Sequence of chain 16.B:
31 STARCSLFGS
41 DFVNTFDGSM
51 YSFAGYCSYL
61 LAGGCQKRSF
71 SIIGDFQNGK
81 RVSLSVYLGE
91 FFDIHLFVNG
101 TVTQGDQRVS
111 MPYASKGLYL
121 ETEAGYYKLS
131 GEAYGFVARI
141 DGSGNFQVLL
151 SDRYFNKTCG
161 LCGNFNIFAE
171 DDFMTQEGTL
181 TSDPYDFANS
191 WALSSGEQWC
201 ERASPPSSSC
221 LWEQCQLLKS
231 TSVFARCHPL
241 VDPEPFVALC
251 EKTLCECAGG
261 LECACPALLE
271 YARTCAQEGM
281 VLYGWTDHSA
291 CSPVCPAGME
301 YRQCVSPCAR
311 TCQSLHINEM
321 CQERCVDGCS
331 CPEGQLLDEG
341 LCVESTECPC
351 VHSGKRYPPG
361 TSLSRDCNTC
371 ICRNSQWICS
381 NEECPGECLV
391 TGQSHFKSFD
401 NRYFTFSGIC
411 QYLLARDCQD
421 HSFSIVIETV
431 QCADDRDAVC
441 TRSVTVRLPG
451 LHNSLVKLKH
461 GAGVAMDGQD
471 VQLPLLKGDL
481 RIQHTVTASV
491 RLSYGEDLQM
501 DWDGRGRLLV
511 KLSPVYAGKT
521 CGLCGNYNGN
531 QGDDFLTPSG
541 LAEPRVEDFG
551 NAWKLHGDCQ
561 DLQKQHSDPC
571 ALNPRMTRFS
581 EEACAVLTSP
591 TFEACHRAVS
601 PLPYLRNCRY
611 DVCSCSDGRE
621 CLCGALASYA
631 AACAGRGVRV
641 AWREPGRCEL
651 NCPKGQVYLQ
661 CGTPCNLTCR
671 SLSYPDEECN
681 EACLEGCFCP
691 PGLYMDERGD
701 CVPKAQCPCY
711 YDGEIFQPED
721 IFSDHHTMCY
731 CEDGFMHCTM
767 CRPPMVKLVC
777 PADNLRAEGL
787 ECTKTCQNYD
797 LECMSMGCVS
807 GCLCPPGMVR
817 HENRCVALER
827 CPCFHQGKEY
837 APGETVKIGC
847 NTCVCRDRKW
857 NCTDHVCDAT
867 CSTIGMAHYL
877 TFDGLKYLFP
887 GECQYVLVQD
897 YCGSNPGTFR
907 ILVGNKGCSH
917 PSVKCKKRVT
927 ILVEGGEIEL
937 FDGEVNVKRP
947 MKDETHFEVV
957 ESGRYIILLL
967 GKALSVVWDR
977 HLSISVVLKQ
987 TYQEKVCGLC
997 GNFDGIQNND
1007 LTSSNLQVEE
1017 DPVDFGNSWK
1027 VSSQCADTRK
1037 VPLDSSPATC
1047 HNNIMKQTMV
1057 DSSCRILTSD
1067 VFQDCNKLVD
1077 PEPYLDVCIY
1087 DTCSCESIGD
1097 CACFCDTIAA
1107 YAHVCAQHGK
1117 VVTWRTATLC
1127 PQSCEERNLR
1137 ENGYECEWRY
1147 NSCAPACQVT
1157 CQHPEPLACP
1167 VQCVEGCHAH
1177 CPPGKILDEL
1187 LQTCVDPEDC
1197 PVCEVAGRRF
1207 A

Binding-site contacts:
Ligand atom O7 contacts residue ASN1147 of chain 16.B at 3.9 Å.
Ligand atom C2 contacts residue ASN1147 of chain 16.B at 2.5 Å.
Ligand atom C1 contacts residue ASN1147 of chain 16.B at 1.4 Å.
Ligand atom C3 contacts residue ASN1147 of chain 16.B at 3.8 Å.
Ligand atom C7 contacts residue ASN1147 of chain 16.B at 3.1 Å.
Ligand atom C5 contacts residue ASN1147 of chain 16.B at 3.7 Å.
Ligand atom N2 contacts residue ASN1147 of chain 16.B at 2.6 Å (h-bond).
Ligand atom O6 contacts residue HIS1176 of chain 16.B at 3.2 Å (h-bond).
Ligand atom C8 contacts residue ASN1147 of chain 16.B at 3.5 Å.
Ligand atom O5 contacts residue ASN1147 of chain 16.B at 2.4 Å (h-bond).
Ligand atom C4 contacts residue ASN1147 of chain 16.B at 4.2 Å.

A protein and the small-molecule ligand that binds it are described below.
Small molecule (SMILES): CC(=O)N[C@@H]1[C@@H](O)[C@H](O)[C@@H](CO)O[C@H]1O